Sequence of chain 1.G:
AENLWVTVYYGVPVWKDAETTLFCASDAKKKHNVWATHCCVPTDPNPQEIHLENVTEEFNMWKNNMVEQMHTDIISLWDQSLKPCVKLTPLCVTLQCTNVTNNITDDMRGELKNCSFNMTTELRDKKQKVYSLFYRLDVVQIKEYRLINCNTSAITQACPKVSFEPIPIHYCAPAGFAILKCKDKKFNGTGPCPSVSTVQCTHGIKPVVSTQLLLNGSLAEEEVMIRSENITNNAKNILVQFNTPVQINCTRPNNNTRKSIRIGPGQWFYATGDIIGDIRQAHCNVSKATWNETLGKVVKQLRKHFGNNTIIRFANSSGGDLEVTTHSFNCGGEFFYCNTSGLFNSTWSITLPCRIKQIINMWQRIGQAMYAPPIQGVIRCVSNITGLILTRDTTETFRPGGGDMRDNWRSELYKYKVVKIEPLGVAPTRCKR

Sequence of chain 1.H:
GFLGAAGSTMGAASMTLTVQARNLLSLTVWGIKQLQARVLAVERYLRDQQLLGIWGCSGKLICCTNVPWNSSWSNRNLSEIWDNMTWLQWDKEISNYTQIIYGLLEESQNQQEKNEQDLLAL

Binding-site contacts:
Ligand atom N2 contacts residue GLY16 of chain 1.H at 3.8 Å.
Ligand atom C8 contacts residue GLY16 of chain 1.H at 3.5 Å.
Ligand atom C1 contacts residue ASN58 of chain 1.G at 1.4 Å.
Ligand atom C7 contacts residue GLU57 of chain 1.G at 3.9 Å.
Ligand atom C2 contacts residue GLY16 of chain 1.H at 4.3 Å.
Ligand atom O7 contacts residue GLY16 of chain 1.H at 3.5 Å (h-bond).
Ligand atom C5 contacts residue ASN58 of chain 1.G at 3.7 Å.
Ligand atom C2 contacts residue ASN58 of chain 1.G at 2.4 Å.
Ligand atom N2 contacts residue ASN58 of chain 1.G at 2.7 Å (h-bond).
Ligand atom N2 contacts residue GLU57 of chain 1.G at 3.6 Å (salt-bridge).
Ligand atom C4 contacts residue ASN58 of chain 1.G at 4.1 Å.
Ligand atom C8 contacts residue GLU57 of chain 1.G at 3.5 Å.
Ligand atom C7 contacts residue ASN58 of chain 1.G at 3.7 Å.
Ligand atom C7 contacts residue GLY16 of chain 1.H at 3.3 Å.
Ligand atom C7 contacts residue SER17 of chain 1.H at 4.2 Å.
Ligand atom C3 contacts residue ASN58 of chain 1.G at 3.7 Å.
Ligand atom O7 contacts residue ASN58 of chain 1.G at 4.3 Å.
Ligand atom O7 contacts residue SER17 of chain 1.H at 3.9 Å.
Ligand atom O5 contacts residue ASN58 of chain 1.G at 2.4 Å (h-bond).
Ligand atom C8 contacts residue SER17 of chain 1.H at 3.7 Å.

This small molecule binds to this protein.
Small molecule (SMILES): CC(=O)N[C@@H]1[C@@H](O)[C@H](O)[C@@H](CO)O[C@H]1O